The protein below binds the small molecule below.
Small molecule (SMILES): CC(=O)N[C@@H]1[C@@H](O)[C@H](O)[C@@H](CO)O[C@H]1O

Sequence of chain 1.C:
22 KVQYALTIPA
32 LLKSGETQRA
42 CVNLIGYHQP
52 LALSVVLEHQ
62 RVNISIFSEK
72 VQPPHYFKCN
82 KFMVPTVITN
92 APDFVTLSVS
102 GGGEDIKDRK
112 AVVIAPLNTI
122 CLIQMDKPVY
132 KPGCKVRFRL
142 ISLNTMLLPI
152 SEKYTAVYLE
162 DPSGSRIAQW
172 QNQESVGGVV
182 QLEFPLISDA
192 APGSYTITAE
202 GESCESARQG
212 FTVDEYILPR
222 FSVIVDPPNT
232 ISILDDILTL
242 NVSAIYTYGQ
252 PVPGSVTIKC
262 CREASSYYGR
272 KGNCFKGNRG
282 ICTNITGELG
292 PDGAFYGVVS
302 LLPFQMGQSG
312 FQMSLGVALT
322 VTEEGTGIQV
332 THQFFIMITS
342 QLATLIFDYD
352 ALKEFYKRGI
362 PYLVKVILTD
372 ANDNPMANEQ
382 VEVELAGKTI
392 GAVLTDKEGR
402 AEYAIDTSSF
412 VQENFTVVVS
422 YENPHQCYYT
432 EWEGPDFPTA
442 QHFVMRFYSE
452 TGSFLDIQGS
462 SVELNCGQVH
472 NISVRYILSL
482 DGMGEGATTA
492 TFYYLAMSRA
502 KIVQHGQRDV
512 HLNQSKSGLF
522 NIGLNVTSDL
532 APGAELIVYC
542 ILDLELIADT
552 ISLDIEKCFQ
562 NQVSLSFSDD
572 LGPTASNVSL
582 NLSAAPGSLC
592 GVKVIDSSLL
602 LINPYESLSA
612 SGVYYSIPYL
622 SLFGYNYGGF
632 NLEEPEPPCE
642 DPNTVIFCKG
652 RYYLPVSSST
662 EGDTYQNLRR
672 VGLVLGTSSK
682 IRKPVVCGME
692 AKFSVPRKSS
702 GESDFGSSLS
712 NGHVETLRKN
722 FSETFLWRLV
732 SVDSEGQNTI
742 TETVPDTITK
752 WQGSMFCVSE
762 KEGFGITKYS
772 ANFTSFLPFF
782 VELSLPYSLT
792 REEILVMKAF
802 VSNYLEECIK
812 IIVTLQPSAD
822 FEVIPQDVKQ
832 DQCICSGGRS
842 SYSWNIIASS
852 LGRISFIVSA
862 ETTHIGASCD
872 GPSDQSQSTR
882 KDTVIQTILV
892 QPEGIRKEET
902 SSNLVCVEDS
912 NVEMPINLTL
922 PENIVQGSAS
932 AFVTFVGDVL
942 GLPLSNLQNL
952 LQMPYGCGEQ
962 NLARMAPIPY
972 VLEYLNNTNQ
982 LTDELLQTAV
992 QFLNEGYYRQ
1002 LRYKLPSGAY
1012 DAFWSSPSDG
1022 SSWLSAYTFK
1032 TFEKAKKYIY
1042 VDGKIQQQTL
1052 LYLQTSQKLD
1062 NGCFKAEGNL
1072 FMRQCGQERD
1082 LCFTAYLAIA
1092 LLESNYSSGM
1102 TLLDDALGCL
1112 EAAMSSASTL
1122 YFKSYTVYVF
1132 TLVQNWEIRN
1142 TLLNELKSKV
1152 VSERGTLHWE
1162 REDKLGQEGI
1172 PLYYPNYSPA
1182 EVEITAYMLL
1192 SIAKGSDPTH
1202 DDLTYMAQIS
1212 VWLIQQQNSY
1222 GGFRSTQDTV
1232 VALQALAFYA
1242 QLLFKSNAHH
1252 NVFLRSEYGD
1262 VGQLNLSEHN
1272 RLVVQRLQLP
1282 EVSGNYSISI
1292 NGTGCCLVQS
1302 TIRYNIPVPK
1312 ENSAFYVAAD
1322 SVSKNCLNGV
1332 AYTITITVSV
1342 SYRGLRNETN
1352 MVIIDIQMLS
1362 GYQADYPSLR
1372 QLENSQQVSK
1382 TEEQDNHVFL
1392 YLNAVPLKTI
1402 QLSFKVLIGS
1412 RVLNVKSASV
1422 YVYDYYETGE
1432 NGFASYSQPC

Binding-site contacts:
Ligand atom C8 contacts residue ASN285 of chain 1.C at 3.7 Å.
Ligand atom C1 contacts residue ASN285 of chain 1.C at 1.4 Å.
Ligand atom C7 contacts residue ASN285 of chain 1.C at 4.0 Å.
Ligand atom O5 contacts residue ASN285 of chain 1.C at 2.4 Å (h-bond).
Ligand atom N2 contacts residue ASN285 of chain 1.C at 2.9 Å (h-bond).
Ligand atom C3 contacts residue ASN285 of chain 1.C at 3.8 Å.
Ligand atom C2 contacts residue ASN285 of chain 1.C at 2.5 Å.
Ligand atom C4 contacts residue ASN285 of chain 1.C at 4.2 Å.
Ligand atom C5 contacts residue ASN285 of chain 1.C at 3.7 Å.